Binding-site contacts:
Ligand atom C1 contacts residue GLU124 of chain 2.A at 3.5 Å.
Ligand atom C2 contacts residue HIS117 of chain 2.A at 3.9 Å.
Ligand atom O2 contacts residue LYS122 of chain 2.A at 3.0 Å (salt-bridge).
Ligand atom C3 contacts residue GLN215 of chain 2.A at 3.2 Å.
Ligand atom O4 contacts residue ARG254 of chain 2.A at 3.5 Å (salt-bridge).
Ligand atom O4 contacts residue LYS104 of chain 2.A at 3.8 Å.
Ligand atom C2 contacts residue LYS122 of chain 2.A at 3.8 Å.
Ligand atom C4 contacts residue LYS104 of chain 2.A at 3.7 Å.
Ligand atom C1 contacts residue HIS117 of chain 2.A at 3.9 Å.
Ligand atom O2 contacts residue HIS117 of chain 2.A at 3.5 Å (h-bond).
Ligand atom C5 contacts residue ILE76 of chain 2.A at 3.8 Å (hydrophobic).
Ligand atom O1 contacts residue PHE201 of chain 2.A at 3.9 Å.
Ligand atom O3 contacts residue LYS104 of chain 2.A at 2.8 Å (salt-bridge).
Ligand atom C2 contacts residue CO1 of chain 2.B at 2.9 Å.
Ligand atom O1 contacts residue CO1 of chain 2.B at 2.1 Å.
Ligand atom C3 contacts residue ILE76 of chain 2.A at 3.9 Å (hydrophobic).
Ligand atom C1 contacts residue CYS114 of chain 2.A at 3.9 Å (hydrophobic).
Ligand atom O2 contacts residue HIS119 of chain 2.A at 2.9 Å (h-bond).
Ligand atom O4 contacts residue GLU222 of chain 2.A at 2.7 Å (salt-bridge).
Ligand atom C1 contacts residue PHE201 of chain 2.A at 3.8 Å (hydrophobic).
Ligand atom O2 contacts residue GLU124 of chain 2.A at 2.7 Å (salt-bridge).
Ligand atom C2 contacts residue GLU124 of chain 2.A at 3.5 Å.
Ligand atom O1 contacts residue GLU124 of chain 2.A at 2.8 Å (salt-bridge).
Ligand atom C4 contacts residue GLU222 of chain 2.A at 3.5 Å.
Ligand atom C4 contacts residue ARG254 of chain 2.A at 3.2 Å.
Ligand atom C1 contacts residue GLN215 of chain 2.A at 3.7 Å.
Ligand atom O3 contacts residue LYS122 of chain 2.A at 3.3 Å (salt-bridge).
Ligand atom C3 contacts residue LYS122 of chain 2.A at 3.9 Å.
Ligand atom C4 contacts residue ILE76 of chain 2.A at 3.7 Å (hydrophobic).
Ligand atom C1 contacts residue CO1 of chain 2.B at 3.0 Å.
Ligand atom C2 contacts residue GLN215 of chain 2.A at 3.5 Å.
Ligand atom O2 contacts residue CO1 of chain 2.B at 2.2 Å.
Ligand atom O1 contacts residue HIS117 of chain 2.A at 3.1 Å (h-bond).
Ligand atom C5 contacts residue ARG254 of chain 2.A at 3.4 Å.
Ligand atom C3 contacts residue LYS104 of chain 2.A at 3.8 Å.
Ligand atom O5 contacts residue ARG254 of chain 2.A at 2.6 Å (salt-bridge).
Ligand atom O5 contacts residue GLU222 of chain 2.A at 3.6 Å (salt-bridge).
Ligand atom O4 contacts residue LYS122 of chain 2.A at 3.2 Å (salt-bridge).
Ligand atom O3 contacts residue GLN215 of chain 2.A at 2.5 Å (h-bond).
Ligand atom O1 contacts residue HIS199 of chain 2.A at 2.8 Å (h-bond).

Sequence of chain 2.A:
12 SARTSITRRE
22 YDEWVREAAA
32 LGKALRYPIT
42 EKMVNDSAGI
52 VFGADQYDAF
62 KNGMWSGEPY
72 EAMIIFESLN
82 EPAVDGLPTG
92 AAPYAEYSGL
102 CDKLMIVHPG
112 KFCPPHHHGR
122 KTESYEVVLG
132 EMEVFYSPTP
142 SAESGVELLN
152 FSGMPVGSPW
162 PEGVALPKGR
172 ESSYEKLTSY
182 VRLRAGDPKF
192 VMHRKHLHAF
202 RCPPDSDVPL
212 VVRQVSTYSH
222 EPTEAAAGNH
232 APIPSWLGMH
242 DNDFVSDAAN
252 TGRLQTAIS

This small molecule binds to this protein.
Small molecule (SMILES): O=C(CO)[C@@H](O)[C@@H](O)CO